This small molecule binds to this protein.
Small molecule (SMILES): CC[C@H](C)[C@@H]1NC(=O)[C@@H]2CSSC[C@H](NC(=O)CN)C(=O)N[C@@H](CSSC[C@@H](C(N)=O)NC(=O)[C@H](CC(C)C)NC(=O)[C@H](CC(=O)O)NC(=O)[C@@H]3CCCN3C(=O)[C@H](CC(N)=O)NC(=O)[C@H](CC(N)=O)NC(=O)[C@H](CC(C)C)NC1=O)C(=O)N[C@@H](CO)C(=O)N[C@@H](CCCN=C(N)N)C(=O)N1CCC[C@H]1C(=O)N1CCC[C@H]1C(=O)N2

Sequence of chain 1.C:
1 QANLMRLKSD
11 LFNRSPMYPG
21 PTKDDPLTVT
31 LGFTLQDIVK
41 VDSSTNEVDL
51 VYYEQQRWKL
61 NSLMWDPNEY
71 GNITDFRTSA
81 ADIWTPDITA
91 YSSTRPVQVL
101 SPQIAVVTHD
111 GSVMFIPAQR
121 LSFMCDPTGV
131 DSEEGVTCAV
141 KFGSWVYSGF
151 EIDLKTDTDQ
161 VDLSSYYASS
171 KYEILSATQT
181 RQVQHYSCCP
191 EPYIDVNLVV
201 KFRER

Binding-site contacts:
Ligand atom CG contacts residue TYR91 of chain 1.B at 3.6 Å (hydrophobic).
Ligand atom CA contacts residue TYR193 of chain 1.B at 3.4 Å (hydrophobic).
Ligand atom ND2 contacts residue ARG77 of chain 1.C at 3.6 Å (salt-bridge).
Ligand atom CD contacts residue TYR193 of chain 1.B at 3.6 Å (hydrophobic).
Ligand atom CG contacts residue TYR193 of chain 1.B at 3.2 Å (hydrophobic).
Ligand atom CG contacts residue SER144 of chain 1.B at 3.4 Å.
Ligand atom CG contacts residue ARG77 of chain 1.C at 3.6 Å.
Ligand atom NH2 contacts residue ASP195 of chain 1.B at 3.1 Å (salt-bridge).
Ligand atom CD2 contacts residue VAL106 of chain 1.C at 3.5 Å (hydrophobic).
Ligand atom ND2 contacts residue CYS189 of chain 1.B at 3.3 Å (h-bond).
Ligand atom CD1 contacts residue VAL146 of chain 1.B at 3.6 Å (hydrophobic).
Ligand atom NH1 contacts residue TYR91 of chain 1.B at 3.4 Å.
Ligand atom NE contacts residue TYR186 of chain 1.B at 3.1 Å (h-bond).
Ligand atom CD contacts residue TYR91 of chain 1.B at 3.5 Å (hydrophobic).
Ligand atom NH1 contacts residue ASP195 of chain 1.B at 3.5 Å.
Ligand atom ND2 contacts residue GLU191 of chain 1.B at 3.4 Å (salt-bridge).
Ligand atom OD1 contacts residue ARG77 of chain 1.C at 2.9 Å (salt-bridge).
Ligand atom O contacts residue TYR53 of chain 1.C at 3.6 Å.
Ligand atom O contacts residue SER165 of chain 1.C at 3.5 Å (h-bond).
Ligand atom ND2 contacts residue TYR193 of chain 1.B at 2.4 Å (h-bond).
Ligand atom CA contacts residue TRP145 of chain 1.B at 3.6 Å (hydrophobic).
Ligand atom CB contacts residue GLU191 of chain 1.B at 3.4 Å.
Ligand atom C contacts residue TYR186 of chain 1.B at 3.5 Å (hydrophobic).
Ligand atom N contacts residue TRP145 of chain 1.B at 3.3 Å (h-bond).
Ligand atom CG contacts residue CYS189 of chain 1.B at 3.5 Å (hydrophobic).
Ligand atom O contacts residue TYR193 of chain 1.B at 3.5 Å (h-bond).
Ligand atom CB contacts residue TRP145 of chain 1.B at 3.6 Å (hydrophobic).
Ligand atom CB contacts residue TYR193 of chain 1.B at 3.1 Å (hydrophobic).
Ligand atom CD contacts residue TRP145 of chain 1.B at 3.4 Å (hydrophobic).
Ligand atom CD1 contacts residue VAL106 of chain 1.C at 3.6 Å (hydrophobic).
Ligand atom CB contacts residue ASP162 of chain 1.C at 3.5 Å.
Ligand atom N contacts residue TYR193 of chain 1.B at 3.6 Å.
Ligand atom OD1 contacts residue CYS189 of chain 1.B at 3.4 Å (h-bond).
Ligand atom SG contacts residue TYR193 of chain 1.B at 3.2 Å.
Ligand atom CA contacts residue SER165 of chain 1.C at 3.6 Å.
Ligand atom O contacts residue TYR186 of chain 1.B at 3.3 Å (h-bond).
Ligand atom CD2 contacts residue ILE116 of chain 1.C at 3.5 Å (hydrophobic).
Ligand atom CD contacts residue SER144 of chain 1.B at 3.4 Å.
Ligand atom CG contacts residue TRP145 of chain 1.B at 3.5 Å (hydrophobic).
Ligand atom CB contacts residue MET114 of chain 1.C at 3.6 Å (hydrophobic).

Sequence of chain 1.B:
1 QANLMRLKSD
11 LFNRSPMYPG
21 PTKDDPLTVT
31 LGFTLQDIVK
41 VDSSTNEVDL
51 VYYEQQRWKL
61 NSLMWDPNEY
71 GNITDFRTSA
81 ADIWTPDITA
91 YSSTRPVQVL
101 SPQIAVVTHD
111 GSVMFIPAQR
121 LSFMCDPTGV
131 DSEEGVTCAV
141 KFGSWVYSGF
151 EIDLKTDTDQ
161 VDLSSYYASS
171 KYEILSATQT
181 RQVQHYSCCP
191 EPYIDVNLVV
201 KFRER